Sequence of chain 12.E:
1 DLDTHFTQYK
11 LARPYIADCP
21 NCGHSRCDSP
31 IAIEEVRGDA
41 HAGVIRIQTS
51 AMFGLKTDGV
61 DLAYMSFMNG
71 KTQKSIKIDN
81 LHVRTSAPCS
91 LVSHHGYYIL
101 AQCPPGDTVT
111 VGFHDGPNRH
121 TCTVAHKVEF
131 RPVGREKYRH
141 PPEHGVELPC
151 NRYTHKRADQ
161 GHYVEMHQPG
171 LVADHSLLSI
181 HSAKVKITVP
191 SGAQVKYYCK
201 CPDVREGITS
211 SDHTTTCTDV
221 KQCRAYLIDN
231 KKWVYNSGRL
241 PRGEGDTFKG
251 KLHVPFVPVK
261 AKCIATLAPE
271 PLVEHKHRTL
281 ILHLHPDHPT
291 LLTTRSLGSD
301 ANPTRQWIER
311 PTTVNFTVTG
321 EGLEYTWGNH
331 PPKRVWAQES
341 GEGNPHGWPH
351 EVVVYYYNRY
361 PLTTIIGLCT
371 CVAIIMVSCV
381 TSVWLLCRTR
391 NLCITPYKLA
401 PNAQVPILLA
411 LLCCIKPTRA

The small molecule below binds the protein below.
Small molecule (SMILES): CC(=O)N[C@@H]1[C@@H](O)[C@H](O)[C@@H](CO)O[C@H]1O

Binding-site contacts:
Ligand atom O5 contacts residue ASN315 of chain 12.E at 2.4 Å (h-bond).
Ligand atom C1 contacts residue VAL314 of chain 12.E at 4.4 Å (hydrophobic).
Ligand atom C3 contacts residue ASN315 of chain 12.E at 3.8 Å.
Ligand atom C7 contacts residue ASN315 of chain 12.E at 3.3 Å.
Ligand atom C2 contacts residue ASN315 of chain 12.E at 2.5 Å.
Ligand atom C6 contacts residue THR313 of chain 12.E at 4.5 Å.
Ligand atom C4 contacts residue ASN315 of chain 12.E at 4.3 Å.
Ligand atom O7 contacts residue ASN315 of chain 12.E at 4.2 Å.
Ligand atom C8 contacts residue ASN315 of chain 12.E at 3.5 Å.
Ligand atom C1 contacts residue ASN315 of chain 12.E at 1.4 Å.
Ligand atom O5 contacts residue THR313 of chain 12.E at 4.3 Å.
Ligand atom C8 contacts residue ILE281 of chain 12.E at 4.5 Å (hydrophobic).
Ligand atom C5 contacts residue ASN315 of chain 12.E at 3.7 Å.
Ligand atom O5 contacts residue VAL314 of chain 12.E at 3.8 Å.
Ligand atom N2 contacts residue ASN315 of chain 12.E at 2.8 Å (h-bond).
Ligand atom C6 contacts residue ASN315 of chain 12.E at 4.5 Å.